Binding-site contacts:
Ligand atom O6 contacts residue HIS57 of chain 1.C at 3.8 Å.
Ligand atom O8 contacts residue GLY33 of chain 1.D at 2.8 Å (h-bond).
Ligand atom O4 contacts residue GLN56 of chain 1.C at 3.0 Å.
Ligand atom O2 contacts residue ASN90 of chain 1.C at 3.2 Å (h-bond).
Ligand atom C3 contacts residue LYS91 of chain 1.C at 3.6 Å.
Ligand atom O3 contacts residue LYS91 of chain 1.C at 2.9 Å (salt-bridge).
Ligand atom O1 contacts residue TRP88 of chain 1.C at 3.7 Å.
Ligand atom C6 contacts residue GLN56 of chain 1.C at 3.4 Å.
Ligand atom C4 contacts residue LYS91 of chain 1.C at 3.8 Å.
Ligand atom O3 contacts residue GLU51 of chain 1.C at 3.9 Å.
Ligand atom O6 contacts residue TRP88 of chain 1.C at 3.7 Å.
Ligand atom C8 contacts residue TRP88 of chain 1.C at 3.9 Å (hydrophobic).
Ligand atom C4 contacts residue GLU51 of chain 1.C at 3.0 Å.
Ligand atom C3 contacts residue GLU51 of chain 1.C at 4.1 Å.
Ligand atom C4 contacts residue GLN56 of chain 1.C at 4.2 Å.
Ligand atom O5 contacts residue GLN56 of chain 1.C at 3.3 Å (h-bond).
Ligand atom O8 contacts residue GLN61 of chain 1.C at 3.2 Å (h-bond).
Ligand atom O7 contacts residue GLY33 of chain 1.D at 3.1 Å.
Ligand atom O4 contacts residue LYS91 of chain 1.C at 2.9 Å (salt-bridge).
Ligand atom C3 contacts residue ASN90 of chain 1.C at 4.0 Å.
Ligand atom O8 contacts residue ALA32 of chain 1.D at 3.9 Å.
Ligand atom O4 contacts residue GLU51 of chain 1.C at 2.5 Å (salt-bridge).
Ligand atom O8 contacts residue TRP88 of chain 1.C at 3.7 Å.
Ligand atom N1 contacts residue TYR12 of chain 1.C at 3.9 Å.
Ligand atom C7 contacts residue TRP88 of chain 1.C at 4.1 Å (hydrophobic).
Ligand atom C5 contacts residue TRP88 of chain 1.C at 3.7 Å (hydrophobic).
Ligand atom C3 contacts residue TRP88 of chain 1.C at 3.7 Å (hydrophobic).
Ligand atom C4 contacts residue TRP88 of chain 1.C at 3.8 Å (hydrophobic).
Ligand atom O7 contacts residue TYR12 of chain 1.C at 3.7 Å.
Ligand atom C5 contacts residue GLN56 of chain 1.C at 4.0 Å.
Ligand atom O6 contacts residue GLN56 of chain 1.C at 3.2 Å (h-bond).
Ligand atom O8 contacts residue TYR12 of chain 1.C at 4.1 Å.
Ligand atom O6 contacts residue GLN61 of chain 1.C at 2.9 Å (h-bond).
Ligand atom O3 contacts residue TRP88 of chain 1.C at 3.7 Å.
Ligand atom C6 contacts residue HIS57 of chain 1.C at 3.3 Å.
Ligand atom N1 contacts residue GLY33 of chain 1.D at 3.6 Å (h-bond).
Ligand atom C6 contacts residue GLN61 of chain 1.C at 3.9 Å.
Ligand atom C2 contacts residue LYS91 of chain 1.C at 3.9 Å.
Ligand atom C6 contacts residue TRP88 of chain 1.C at 3.8 Å (hydrophobic).
Ligand atom O3 contacts residue ASN90 of chain 1.C at 3.0 Å (h-bond).

The protein below binds the small molecule below.
Small molecule (SMILES): O=[N+]([O-])c1cccc(O[C@H]2O[C@H](CO)[C@H](O)[C@H](O)[C@H]2O)c1

Sequence of chain 1.D:
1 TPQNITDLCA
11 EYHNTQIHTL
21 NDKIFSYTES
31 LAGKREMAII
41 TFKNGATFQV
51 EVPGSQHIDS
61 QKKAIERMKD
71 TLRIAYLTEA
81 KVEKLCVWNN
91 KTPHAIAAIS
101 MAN

Sequence of chain 1.C:
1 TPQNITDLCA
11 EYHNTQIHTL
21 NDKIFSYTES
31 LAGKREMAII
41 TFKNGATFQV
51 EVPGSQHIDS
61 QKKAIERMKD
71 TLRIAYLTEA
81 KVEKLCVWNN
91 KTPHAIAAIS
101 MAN